Sequence of chain 14.B:
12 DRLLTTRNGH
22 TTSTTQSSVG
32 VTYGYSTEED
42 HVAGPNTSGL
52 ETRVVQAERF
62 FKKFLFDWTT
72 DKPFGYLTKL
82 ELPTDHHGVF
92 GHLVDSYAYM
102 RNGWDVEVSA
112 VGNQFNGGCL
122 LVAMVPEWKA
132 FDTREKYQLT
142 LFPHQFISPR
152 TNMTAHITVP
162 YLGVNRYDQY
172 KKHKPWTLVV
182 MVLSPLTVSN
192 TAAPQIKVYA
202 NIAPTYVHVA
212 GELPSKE

Sequence of chain 14.A:
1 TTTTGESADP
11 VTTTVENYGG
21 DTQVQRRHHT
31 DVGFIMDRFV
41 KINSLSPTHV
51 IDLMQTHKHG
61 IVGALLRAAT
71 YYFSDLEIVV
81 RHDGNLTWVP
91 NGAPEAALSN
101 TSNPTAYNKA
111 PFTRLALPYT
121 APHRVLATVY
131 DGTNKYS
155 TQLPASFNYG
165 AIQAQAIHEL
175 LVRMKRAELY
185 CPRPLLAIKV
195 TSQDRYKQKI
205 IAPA

Binding-site contacts:
Ligand atom S2 contacts residue ASN88 of chain 13.C at 4.0 Å.
Ligand atom C2 contacts residue LYS193 of chain 14.A at 3.6 Å.
Ligand atom S2 contacts residue ARG56 of chain 13.C at 3.4 Å (salt-bridge).
Ligand atom C4 contacts residue LYS193 of chain 14.A at 3.4 Å.
Ligand atom O2S contacts residue ASP58 of chain 13.C at 2.3 Å (salt-bridge).
Ligand atom O5S contacts residue ARG56 of chain 13.C at 3.6 Å (salt-bridge).
Ligand atom C6 contacts residue THR134 of chain 14.B at 3.5 Å.
Ligand atom O2S contacts residue ARG56 of chain 13.C at 4.1 Å.
Ligand atom O1S contacts residue ASP58 of chain 13.C at 4.1 Å.
Ligand atom O1S contacts residue ASP59 of chain 13.C at 3.0 Å.
Ligand atom O1 contacts residue ASP133 of chain 14.B at 4.1 Å.
Ligand atom S1 contacts residue ASP58 of chain 13.C at 3.7 Å.
Ligand atom O5S contacts residue ARG135 of chain 14.B at 3.6 Å.
Ligand atom N2 contacts residue ARG56 of chain 13.C at 3.9 Å.
Ligand atom C3 contacts residue ARG56 of chain 13.C at 3.9 Å.
Ligand atom O3 contacts residue ASP59 of chain 13.C at 4.0 Å.
Ligand atom O2S contacts residue ASP59 of chain 13.C at 3.2 Å.
Ligand atom O5 contacts residue LYS193 of chain 14.A at 3.6 Å.
Ligand atom O6S contacts residue LYS193 of chain 14.A at 3.4 Å.
Ligand atom C5 contacts residue THR134 of chain 14.B at 3.9 Å.
Ligand atom C3 contacts residue LYS193 of chain 14.A at 3.6 Å.
Ligand atom C5 contacts residue ARG135 of chain 14.B at 4.1 Å.
Ligand atom O5S contacts residue ASN88 of chain 13.C at 3.0 Å (h-bond).
Ligand atom O6 contacts residue LYS193 of chain 14.A at 3.5 Å.
Ligand atom O3 contacts residue LYS193 of chain 14.A at 2.8 Å (salt-bridge).
Ligand atom C1 contacts residue ASP133 of chain 14.B at 4.0 Å.
Ligand atom O6S contacts residue ARG56 of chain 13.C at 3.7 Å.
Ligand atom O6S contacts residue ASN88 of chain 13.C at 3.9 Å.
Ligand atom O3S contacts residue THR134 of chain 14.B at 3.3 Å (h-bond).
Ligand atom O4 contacts residue THR195 of chain 14.A at 3.7 Å.
Ligand atom O6B contacts residue LYS193 of chain 14.A at 4.1 Å.
Ligand atom O4S contacts residue ARG56 of chain 13.C at 2.5 Å (salt-bridge).
Ligand atom C6 contacts residue ARG135 of chain 14.B at 3.8 Å.
Ligand atom O3 contacts residue ARG56 of chain 13.C at 3.9 Å.
Ligand atom O6 contacts residue ARG135 of chain 14.B at 3.6 Å.
Ligand atom O6S contacts residue ARG135 of chain 14.B at 3.7 Å.
Ligand atom O3S contacts residue LYS193 of chain 14.A at 3.1 Å (salt-bridge).
Ligand atom S2 contacts residue ARG135 of chain 14.B at 4.0 Å.
Ligand atom S1 contacts residue ASP59 of chain 13.C at 3.7 Å.
Ligand atom O5 contacts residue ARG135 of chain 14.B at 3.2 Å.

A small-molecule ligand and the protein it binds are described below.
Small molecule (SMILES): O=C(O)[C@@H]1O[C@@H](O[C@H]2[C@H](O)[C@@H](NS(=O)(=O)O)[C@@H](O)O[C@@H]2COS(=O)(=O)O)[C@H](OS(=O)(=O)O)[C@@H](O)[C@@H]1O[C@H]1O[C@H](COS(=O)(=O)O)[C@@H](O)[C@H](O)[C@H]1NS(=O)(=O)O

Sequence of chain 13.C:
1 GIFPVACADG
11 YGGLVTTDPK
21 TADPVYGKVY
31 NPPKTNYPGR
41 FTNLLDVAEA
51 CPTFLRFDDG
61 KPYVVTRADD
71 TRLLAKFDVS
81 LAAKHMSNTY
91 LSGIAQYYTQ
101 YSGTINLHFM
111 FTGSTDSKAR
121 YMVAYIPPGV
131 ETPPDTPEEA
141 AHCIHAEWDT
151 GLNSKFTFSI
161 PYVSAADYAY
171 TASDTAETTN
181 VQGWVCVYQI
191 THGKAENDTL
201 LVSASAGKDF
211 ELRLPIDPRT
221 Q